This small molecule binds to this protein.
Small molecule (SMILES): Cc1ncc(C[n+]2c([C@@](C)(O)OO)sc(CCOP(=O)(O)OP(=O)(O)O)c2C)c(N)n1

Sequence of chain 2.A:
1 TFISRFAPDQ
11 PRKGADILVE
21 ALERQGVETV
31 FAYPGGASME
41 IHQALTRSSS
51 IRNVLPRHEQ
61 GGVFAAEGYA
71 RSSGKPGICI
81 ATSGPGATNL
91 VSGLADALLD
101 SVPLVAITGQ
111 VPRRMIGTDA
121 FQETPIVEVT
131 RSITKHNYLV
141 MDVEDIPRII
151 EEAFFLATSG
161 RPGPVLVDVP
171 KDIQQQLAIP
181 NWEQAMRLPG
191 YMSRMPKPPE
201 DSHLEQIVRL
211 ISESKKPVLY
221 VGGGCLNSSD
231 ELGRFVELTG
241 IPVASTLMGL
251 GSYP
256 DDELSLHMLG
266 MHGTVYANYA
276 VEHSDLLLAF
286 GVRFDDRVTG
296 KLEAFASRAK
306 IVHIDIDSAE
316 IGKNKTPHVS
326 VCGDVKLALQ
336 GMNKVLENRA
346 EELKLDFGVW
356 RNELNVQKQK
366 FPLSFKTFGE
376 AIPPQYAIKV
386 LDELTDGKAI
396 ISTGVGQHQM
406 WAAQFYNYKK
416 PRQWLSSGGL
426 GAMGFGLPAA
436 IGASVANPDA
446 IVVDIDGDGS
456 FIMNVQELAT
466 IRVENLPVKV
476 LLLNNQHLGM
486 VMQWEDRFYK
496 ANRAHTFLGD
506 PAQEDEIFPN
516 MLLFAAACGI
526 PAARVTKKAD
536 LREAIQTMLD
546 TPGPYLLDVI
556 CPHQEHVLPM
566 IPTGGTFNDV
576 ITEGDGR

Binding-site contacts:
Ligand atom CAN contacts residue VAL400 of chain 2.A at 3.2 Å (hydrophobic).
Ligand atom N1 contacts residue GLU59 of chain 3.A at 2.9 Å (salt-bridge).
Ligand atom OAJ contacts residue GLN402 of chain 2.A at 2.6 Å (h-bond).
Ligand atom PBD contacts residue HIS403 of chain 2.A at 3.5 Å.
Ligand atom OAK contacts residue GLY454 of chain 2.A at 3.2 Å (h-bond).
Ligand atom OAF contacts residue HIS403 of chain 2.A at 2.9 Å (h-bond).
Ligand atom OAK contacts residue MG1 of chain 2.B at 2.0 Å.
Ligand atom OC11 contacts residue GLN122 of chain 3.A at 2.4 Å (h-bond).
Ligand atom C6 contacts residue GLU59 of chain 3.A at 3.5 Å.
Ligand atom OAS contacts residue LEU483 of chain 2.A at 3.4 Å.
Ligand atom OAJ contacts residue GLY484 of chain 2.A at 3.2 Å (h-bond).
Ligand atom OAI contacts residue MG1 of chain 2.B at 2.1 Å.
Ligand atom CAA contacts residue ASN89 of chain 3.A at 3.4 Å.
Ligand atom PBE contacts residue MG1 of chain 2.B at 3.3 Å.
Ligand atom OAK contacts residue ASP453 of chain 2.A at 2.9 Å (salt-bridge).
Ligand atom NAD contacts residue GLY426 of chain 2.A at 2.8 Å (h-bond).
Ligand atom OAT contacts residue VAL400 of chain 2.A at 3.5 Å (h-bond).
Ligand atom OAF contacts residue GLN402 of chain 2.A at 3.4 Å (h-bond).
Ligand atom N3 contacts residue GLY426 of chain 2.A at 3.5 Å (h-bond).
Ligand atom OBC1 contacts residue GLY36 of chain 3.A at 3.5 Å (h-bond).
Ligand atom OAI contacts residue GLY484 of chain 2.A at 3.0 Å (h-bond).
Ligand atom OAK contacts residue HIS482 of chain 2.A at 3.1 Å (h-bond).
Ligand atom OAI contacts residue HIS482 of chain 2.A at 3.2 Å (h-bond).
Ligand atom PBD contacts residue MG1 of chain 2.B at 3.3 Å.
Ligand atom OAH contacts residue GLN122 of chain 3.A at 2.2 Å (h-bond).
Ligand atom NAD contacts residue GLN122 of chain 3.A at 3.1 Å (h-bond).
Ligand atom OAJ contacts residue MET485 of chain 2.A at 2.8 Å (h-bond).
Ligand atom OAG contacts residue SER455 of chain 2.A at 2.8 Å (h-bond).
Ligand atom OC11 contacts residue GLY36 of chain 3.A at 3.1 Å (h-bond).
Ligand atom OAG contacts residue GLY454 of chain 2.A at 3.3 Å (h-bond).
Ligand atom CAO contacts residue LEU483 of chain 2.A at 3.5 Å (hydrophobic).
Ligand atom N3 contacts residue MET428 of chain 2.A at 3.3 Å (h-bond).
Ligand atom OAI contacts residue ASN480 of chain 2.A at 3.0 Å (h-bond).
Ligand atom OAT contacts residue HIS403 of chain 2.A at 3.1 Å (h-bond).
Ligand atom CAB contacts residue PRO34 of chain 3.A at 3.2 Å (hydrophobic).
Ligand atom PBD contacts residue GLN402 of chain 2.A at 3.5 Å.
Ligand atom OAJ contacts residue GLY401 of chain 2.A at 3.4 Å.
Ligand atom OAG contacts residue GLY452 of chain 2.A at 3.5 Å.
Ligand atom N3 contacts residue PRO85 of chain 3.A at 3.5 Å.
Ligand atom CAX contacts residue MET428 of chain 2.A at 3.5 Å (hydrophobic).

Sequence of chain 3.A:
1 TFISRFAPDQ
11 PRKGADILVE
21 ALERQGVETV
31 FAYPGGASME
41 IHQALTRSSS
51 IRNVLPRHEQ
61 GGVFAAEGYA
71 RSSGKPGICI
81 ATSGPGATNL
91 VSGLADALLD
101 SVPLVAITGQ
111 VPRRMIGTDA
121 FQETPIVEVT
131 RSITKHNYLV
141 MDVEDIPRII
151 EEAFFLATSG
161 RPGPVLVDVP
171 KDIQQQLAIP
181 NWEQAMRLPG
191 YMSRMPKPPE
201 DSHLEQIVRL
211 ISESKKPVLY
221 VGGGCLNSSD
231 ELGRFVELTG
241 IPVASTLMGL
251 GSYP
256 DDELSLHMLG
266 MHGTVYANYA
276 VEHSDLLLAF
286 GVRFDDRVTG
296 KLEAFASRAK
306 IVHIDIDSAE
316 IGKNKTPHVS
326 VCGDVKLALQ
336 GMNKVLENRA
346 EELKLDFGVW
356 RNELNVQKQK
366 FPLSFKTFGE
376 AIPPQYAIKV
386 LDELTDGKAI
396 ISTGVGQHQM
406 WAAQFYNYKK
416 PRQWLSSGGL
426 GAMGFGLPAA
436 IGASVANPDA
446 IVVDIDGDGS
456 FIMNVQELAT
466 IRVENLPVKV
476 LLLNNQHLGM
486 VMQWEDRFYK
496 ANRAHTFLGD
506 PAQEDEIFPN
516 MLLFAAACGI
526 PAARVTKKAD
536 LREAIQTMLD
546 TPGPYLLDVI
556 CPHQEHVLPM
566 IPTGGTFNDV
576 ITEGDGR